Sequence of chain 1.B:
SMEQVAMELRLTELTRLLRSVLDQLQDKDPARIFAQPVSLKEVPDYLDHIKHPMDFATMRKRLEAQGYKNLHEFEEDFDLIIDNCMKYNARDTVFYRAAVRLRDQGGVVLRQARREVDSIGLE

This protein binds this small molecule.
Small molecule (SMILES): CNC(=O)c1cccnc1N

Binding-site contacts:
Ligand atom C4 contacts residue VAL59 of chain 1.B at 4.2 Å (hydrophobic).
Ligand atom C1 contacts residue CYS106 of chain 1.B at 4.4 Å (hydrophobic).
Ligand atom C2 contacts residue ASN110 of chain 1.B at 4.3 Å.
Ligand atom N3 contacts residue ASN110 of chain 1.B at 2.9 Å (h-bond).
Ligand atom C6 contacts residue GLU63 of chain 1.B at 3.6 Å.
Ligand atom N3 contacts residue EDO1 of chain 1.D at 2.5 Å (h-bond).
Ligand atom C2 contacts residue EDO1 of chain 1.D at 1.5 Å.
Ligand atom C5 contacts residue GLU63 of chain 1.B at 3.5 Å.
Ligand atom C4 contacts residue EDO1 of chain 1.D at 3.7 Å.
Ligand atom O1 contacts residue EDO1 of chain 1.D at 0.7 Å (h-bond).
Ligand atom C5 contacts residue VAL64 of chain 1.B at 3.8 Å (hydrophobic).
Ligand atom C1 contacts residue EDO1 of chain 1.D at 1.1 Å.
Ligand atom O1 contacts residue ASN110 of chain 1.B at 3.2 Å (h-bond).
Ligand atom N2 contacts residue VAL64 of chain 1.B at 3.8 Å.
Ligand atom C5 contacts residue PHE116 of chain 1.B at 3.8 Å (hydrophobic).
Ligand atom C2 contacts residue VAL59 of chain 1.B at 3.8 Å (hydrophobic).
Ligand atom C6 contacts residue VAL64 of chain 1.B at 3.4 Å (hydrophobic).
Ligand atom O1 contacts residue CYS106 of chain 1.B at 4.2 Å.
Ligand atom C1 contacts residue ILE54 of chain 1.B at 3.5 Å (hydrophobic).
Ligand atom N3 contacts residue TYR109 of chain 1.B at 3.5 Å.
Ligand atom C7 contacts residue PHE116 of chain 1.B at 3.6 Å (hydrophobic).
Ligand atom N1 contacts residue EDO1 of chain 1.D at 1.2 Å.
Ligand atom N3 contacts residue PHE116 of chain 1.B at 3.9 Å.
Ligand atom N2 contacts residue EDO1 of chain 1.D at 4.1 Å.
Ligand atom C3 contacts residue VAL59 of chain 1.B at 4.2 Å (hydrophobic).
Ligand atom N1 contacts residue VAL59 of chain 1.B at 3.5 Å.
Ligand atom C6 contacts residue PHE116 of chain 1.B at 4.2 Å (hydrophobic).
Ligand atom N1 contacts residue PHE116 of chain 1.B at 3.9 Å.
Ligand atom O1 contacts residue PHE116 of chain 1.B at 3.9 Å.
Ligand atom C3 contacts residue EDO1 of chain 1.D at 2.5 Å.
Ligand atom C7 contacts residue EDO1 of chain 1.D at 2.8 Å.
Ligand atom C2 contacts residue PHE116 of chain 1.B at 3.5 Å (hydrophobic).
Ligand atom N2 contacts residue PHE116 of chain 1.B at 4.1 Å.
Ligand atom C1 contacts residue PHE55 of chain 1.B at 4.0 Å (hydrophobic).
Ligand atom C3 contacts residue PHE116 of chain 1.B at 3.4 Å (hydrophobic).
Ligand atom C7 contacts residue ASN110 of chain 1.B at 4.0 Å.
Ligand atom O1 contacts residue VAL59 of chain 1.B at 4.3 Å.
Ligand atom C1 contacts residue VAL59 of chain 1.B at 3.9 Å (hydrophobic).
Ligand atom N1 contacts residue ILE54 of chain 1.B at 3.9 Å.
Ligand atom C4 contacts residue PHE116 of chain 1.B at 3.4 Å (hydrophobic).